A protein and the small-molecule ligand that binds it are described below.
Small molecule (SMILES): COc1cc(Cc2cnc(N)nc2N)cc(/C=C/C(=O)N2N=Cc3ccccc3[C@H]2CC(C)C)c1OC

Binding-site contacts:
Ligand atom N18 contacts residue 52J1 of chain 1.L at 0.7 Å.
Ligand atom O08 contacts residue 52J1 of chain 1.L at 0.3 Å.
Ligand atom C10 contacts residue 52J1 of chain 1.L at 0.5 Å.
Ligand atom C19 contacts residue 52J1 of chain 1.L at 0.4 Å.
Ligand atom C25 contacts residue 52J1 of chain 1.L at 0.9 Å.
Ligand atom N01 contacts residue TYR102 of chain 1.B at 3.1 Å (h-bond).
Ligand atom C04 contacts residue 52J1 of chain 1.L at 0.3 Å.
Ligand atom C07 contacts residue 52J1 of chain 1.L at 1.3 Å.
Ligand atom O30 contacts residue 52J1 of chain 1.L at 1.7 Å.
Ligand atom N01 contacts residue 52J1 of chain 1.L at 0.1 Å (h-bond).
Ligand atom C12 contacts residue 52J1 of chain 1.L at 2.2 Å.
Ligand atom O11 contacts residue 52J1 of chain 1.L at 1.2 Å (h-bond).
Ligand atom C20 contacts residue 52J1 of chain 1.L at 0.9 Å.
Ligand atom C15 contacts residue 52J1 of chain 1.L at 0.4 Å.
Ligand atom C13 contacts residue 52J1 of chain 1.L at 0.6 Å.
Ligand atom C06 contacts residue 52J1 of chain 1.L at 1.0 Å.
Ligand atom C02 contacts residue 52J1 of chain 1.L at 0.1 Å.
Ligand atom C32 contacts residue 52J1 of chain 1.L at 0.3 Å.
Ligand atom C16 contacts residue 52J1 of chain 1.L at 1.5 Å.
Ligand atom N35 contacts residue 52J1 of chain 1.L at 0.2 Å (h-bond).
Ligand atom C28 contacts residue 52J1 of chain 1.L at 0.8 Å.
Ligand atom C21 contacts residue 52J1 of chain 1.L at 2.1 Å.
Ligand atom N33 contacts residue 52J1 of chain 1.L at 0.3 Å (h-bond).
Ligand atom C26 contacts residue 52J1 of chain 1.L at 0.8 Å.
Ligand atom C34 contacts residue 52J1 of chain 1.L at 0.2 Å.
Ligand atom C29 contacts residue 52J1 of chain 1.L at 0.7 Å.
Ligand atom N01 contacts residue PHE96 of chain 1.B at 2.8 Å (h-bond).
Ligand atom C03 contacts residue 52J1 of chain 1.L at 0.2 Å.
Ligand atom N01 contacts residue MET6 of chain 1.B at 2.6 Å (h-bond).
Ligand atom C24 contacts residue 52J1 of chain 1.L at 1.4 Å.
Ligand atom C14 contacts residue 52J1 of chain 1.L at 1.1 Å.
Ligand atom C27 contacts residue 52J1 of chain 1.L at 1.5 Å.
Ligand atom C27 contacts residue GLN30 of chain 1.B at 3.1 Å.
Ligand atom C05 contacts residue 52J1 of chain 1.L at 0.7 Å.
Ligand atom C31 contacts residue 52J1 of chain 1.L at 0.9 Å.
Ligand atom N35 contacts residue GLU28 of chain 1.B at 2.8 Å (salt-bridge).
Ligand atom C09 contacts residue ILE15 of chain 1.B at 3.2 Å (hydrophobic).
Ligand atom N36 contacts residue 52J1 of chain 1.L at 0.1 Å (h-bond).
Ligand atom C09 contacts residue 52J1 of chain 1.L at 1.7 Å.
Ligand atom N17 contacts residue 52J1 of chain 1.L at 0.6 Å (h-bond).

Sequence of chain 1.B:
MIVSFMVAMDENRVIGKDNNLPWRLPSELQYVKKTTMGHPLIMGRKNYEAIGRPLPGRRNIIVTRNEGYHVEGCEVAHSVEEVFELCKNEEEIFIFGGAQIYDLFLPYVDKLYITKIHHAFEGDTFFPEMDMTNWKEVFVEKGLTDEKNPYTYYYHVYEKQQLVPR